Binding-site contacts:
Ligand atom C5 contacts residue F3S1 of chain 1.KA at 3.6 Å.
Ligand atom S6 contacts residue CYS80 of chain 1.K at 3.6 Å.
Ligand atom C4 contacts residue 5AD1 of chain 1.MA at 3.3 Å.
Ligand atom NZ contacts residue GLY79 of chain 1.K at 3.5 Å (h-bond).
Ligand atom C7 contacts residue SER312 of chain 1.K at 3.6 Å.
Ligand atom CB contacts residue PRO46 of chain 1.K at 3.6 Å (hydrophobic).
Ligand atom S6 contacts residue CYS75 of chain 1.K at 3.6 Å.
Ligand atom O contacts residue GLY79 of chain 1.K at 3.4 Å.
Ligand atom C3 contacts residue 5AD1 of chain 1.MA at 3.6 Å.
Ligand atom CA contacts residue LYS45 of chain 1.K at 3.5 Å.
Ligand atom O1 contacts residue ARG310 of chain 1.K at 2.8 Å (salt-bridge).
Ligand atom N contacts residue GLY79 of chain 1.K at 2.9 Å (h-bond).
Ligand atom C1 contacts residue 5AD1 of chain 1.MA at 3.6 Å.
Ligand atom OG contacts residue PRO46 of chain 1.K at 3.3 Å (h-bond).
Ligand atom C1 contacts residue ALA78 of chain 1.K at 3.6 Å (hydrophobic).
Ligand atom C8 contacts residue 5AD1 of chain 1.MA at 3.6 Å.
Ligand atom N contacts residue ILE49 of chain 1.K at 2.9 Å (h-bond).
Ligand atom CG contacts residue GLY79 of chain 1.K at 3.3 Å.
Ligand atom OG contacts residue LYS45 of chain 1.K at 3.6 Å.
Ligand atom CG1 contacts residue ILE49 of chain 1.K at 3.1 Å (hydrophobic).
Ligand atom CA contacts residue ILE49 of chain 1.K at 3.5 Å (hydrophobic).
Ligand atom O1 contacts residue 5AD1 of chain 1.MA at 3.4 Å.
Ligand atom C3 contacts residue ARG310 of chain 1.K at 3.5 Å.
Ligand atom OG contacts residue PRO47 of chain 1.K at 3.5 Å.
Ligand atom C2 contacts residue ALA78 of chain 1.K at 3.4 Å (hydrophobic).
Ligand atom C8 contacts residue SER312 of chain 1.K at 3.3 Å.
Ligand atom CB contacts residue ILE49 of chain 1.K at 2.9 Å (hydrophobic).
Ligand atom CG1 contacts residue LYS50 of chain 1.K at 3.6 Å.
Ligand atom C6 contacts residue F3S1 of chain 1.KA at 3.5 Å.
Ligand atom C5 contacts residue 5AD1 of chain 1.MA at 3.5 Å.
Ligand atom CE contacts residue 5AD1 of chain 1.MA at 3.4 Å.
Ligand atom CB contacts residue GLY79 of chain 1.K at 3.6 Å.
Ligand atom C2 contacts residue CYS80 of chain 1.K at 3.7 Å (hydrophobic).
Ligand atom CD contacts residue 5AD1 of chain 1.MA at 3.7 Å.
Ligand atom O contacts residue GLN109 of chain 1.K at 2.8 Å (h-bond).
Ligand atom NZ contacts residue ALA78 of chain 1.K at 2.9 Å (h-bond).
Ligand atom N contacts residue LYS45 of chain 1.K at 3.5 Å.
Ligand atom CD contacts residue LEU270 of chain 1.K at 3.3 Å (hydrophobic).
Ligand atom S6 contacts residue F3S1 of chain 1.KA at 2.3 Å.
Ligand atom C6 contacts residue VAL74 of chain 1.K at 3.6 Å (hydrophobic).

Sequence of chain 1.K:
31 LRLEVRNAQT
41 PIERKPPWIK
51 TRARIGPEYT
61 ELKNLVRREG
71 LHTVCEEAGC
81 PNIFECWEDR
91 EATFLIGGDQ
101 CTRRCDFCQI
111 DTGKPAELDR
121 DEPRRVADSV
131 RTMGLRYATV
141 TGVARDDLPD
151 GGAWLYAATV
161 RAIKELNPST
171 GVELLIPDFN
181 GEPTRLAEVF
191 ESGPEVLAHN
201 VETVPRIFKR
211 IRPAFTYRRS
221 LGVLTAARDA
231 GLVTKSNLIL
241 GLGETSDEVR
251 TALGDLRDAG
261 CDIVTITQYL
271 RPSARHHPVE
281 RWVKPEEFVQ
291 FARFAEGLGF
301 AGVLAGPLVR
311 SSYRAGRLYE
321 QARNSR

A protein and the small-molecule ligand that binds it are described below.
Small molecule (SMILES): CC[C@H](S)CCCCC(=O)NCCCC[C@H](NC(=O)[C@@H](NC(=O)[C@@H](N)CO)[C@@H](C)O)C(=O)N[C@@H](CO)C(=O)N[C@H](C(=O)N[C@H](C=O)CO)C(C)C